Sequence of chain 2.B:
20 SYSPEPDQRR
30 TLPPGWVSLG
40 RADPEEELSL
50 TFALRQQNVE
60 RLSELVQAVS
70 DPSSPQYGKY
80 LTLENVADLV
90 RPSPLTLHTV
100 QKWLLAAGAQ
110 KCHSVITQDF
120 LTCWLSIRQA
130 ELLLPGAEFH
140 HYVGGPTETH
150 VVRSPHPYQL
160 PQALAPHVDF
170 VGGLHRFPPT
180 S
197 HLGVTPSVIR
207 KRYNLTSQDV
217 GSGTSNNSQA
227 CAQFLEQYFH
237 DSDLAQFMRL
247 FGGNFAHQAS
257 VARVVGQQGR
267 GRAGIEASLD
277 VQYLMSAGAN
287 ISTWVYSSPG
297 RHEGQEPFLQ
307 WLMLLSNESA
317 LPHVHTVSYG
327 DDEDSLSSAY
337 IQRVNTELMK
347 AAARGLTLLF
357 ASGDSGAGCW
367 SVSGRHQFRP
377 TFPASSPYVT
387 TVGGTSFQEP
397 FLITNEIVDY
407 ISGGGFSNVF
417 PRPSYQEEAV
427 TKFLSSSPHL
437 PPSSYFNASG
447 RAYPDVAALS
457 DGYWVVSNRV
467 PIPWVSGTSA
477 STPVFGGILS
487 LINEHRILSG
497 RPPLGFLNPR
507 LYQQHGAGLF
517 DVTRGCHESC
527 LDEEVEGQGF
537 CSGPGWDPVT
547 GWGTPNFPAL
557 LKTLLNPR

Binding-site contacts:
Ligand atom C5 contacts residue HIS112 of chain 2.B at 4.4 Å.
Ligand atom C3 contacts residue ASN313 of chain 2.B at 2.7 Å.
Ligand atom C1 contacts residue ASN313 of chain 2.B at 4.3 Å.
Ligand atom O6 contacts residue SER113 of chain 2.B at 4.0 Å.
Ligand atom C6 contacts residue SER113 of chain 2.B at 3.5 Å.
Ligand atom O3 contacts residue ASN313 of chain 2.B at 3.2 Å (h-bond).
Ligand atom C4 contacts residue ASN313 of chain 2.B at 1.3 Å.
Ligand atom C1 contacts residue HIS112 of chain 2.B at 3.8 Å.
Ligand atom O6 contacts residue HIS112 of chain 2.B at 4.3 Å.
Ligand atom O6 contacts residue ASN313 of chain 2.B at 4.2 Å.
Ligand atom O5 contacts residue HIS112 of chain 2.B at 3.8 Å.
Ligand atom C5 contacts residue SER113 of chain 2.B at 3.5 Å.
Ligand atom C6 contacts residue VAL114 of chain 2.B at 4.2 Å (hydrophobic).
Ligand atom O5 contacts residue SER113 of chain 2.B at 4.3 Å.
Ligand atom C2 contacts residue ASN313 of chain 2.B at 4.0 Å.
Ligand atom O5 contacts residue ASN313 of chain 2.B at 3.6 Å.
Ligand atom C4 contacts residue SER113 of chain 2.B at 4.4 Å.
Ligand atom C5 contacts residue ASN313 of chain 2.B at 2.4 Å.
Ligand atom C6 contacts residue ASN313 of chain 2.B at 2.8 Å.

This protein binds this small molecule.
Small molecule (SMILES): CC(=O)N[C@@H]1[C@@H](O)[C@H](O)[C@@H](CO)O[C@H]1O